A protein and the small-molecule ligand that binds it are described below.
Small molecule (SMILES): CC(=O)N[C@H]1[C@H](O[C@H]2[C@H](O)[C@@H](NC(C)=O)CO[C@@H]2CO)O[C@H](CO)[C@@H](O)[C@@H]1O

Sequence of chain 1.A:
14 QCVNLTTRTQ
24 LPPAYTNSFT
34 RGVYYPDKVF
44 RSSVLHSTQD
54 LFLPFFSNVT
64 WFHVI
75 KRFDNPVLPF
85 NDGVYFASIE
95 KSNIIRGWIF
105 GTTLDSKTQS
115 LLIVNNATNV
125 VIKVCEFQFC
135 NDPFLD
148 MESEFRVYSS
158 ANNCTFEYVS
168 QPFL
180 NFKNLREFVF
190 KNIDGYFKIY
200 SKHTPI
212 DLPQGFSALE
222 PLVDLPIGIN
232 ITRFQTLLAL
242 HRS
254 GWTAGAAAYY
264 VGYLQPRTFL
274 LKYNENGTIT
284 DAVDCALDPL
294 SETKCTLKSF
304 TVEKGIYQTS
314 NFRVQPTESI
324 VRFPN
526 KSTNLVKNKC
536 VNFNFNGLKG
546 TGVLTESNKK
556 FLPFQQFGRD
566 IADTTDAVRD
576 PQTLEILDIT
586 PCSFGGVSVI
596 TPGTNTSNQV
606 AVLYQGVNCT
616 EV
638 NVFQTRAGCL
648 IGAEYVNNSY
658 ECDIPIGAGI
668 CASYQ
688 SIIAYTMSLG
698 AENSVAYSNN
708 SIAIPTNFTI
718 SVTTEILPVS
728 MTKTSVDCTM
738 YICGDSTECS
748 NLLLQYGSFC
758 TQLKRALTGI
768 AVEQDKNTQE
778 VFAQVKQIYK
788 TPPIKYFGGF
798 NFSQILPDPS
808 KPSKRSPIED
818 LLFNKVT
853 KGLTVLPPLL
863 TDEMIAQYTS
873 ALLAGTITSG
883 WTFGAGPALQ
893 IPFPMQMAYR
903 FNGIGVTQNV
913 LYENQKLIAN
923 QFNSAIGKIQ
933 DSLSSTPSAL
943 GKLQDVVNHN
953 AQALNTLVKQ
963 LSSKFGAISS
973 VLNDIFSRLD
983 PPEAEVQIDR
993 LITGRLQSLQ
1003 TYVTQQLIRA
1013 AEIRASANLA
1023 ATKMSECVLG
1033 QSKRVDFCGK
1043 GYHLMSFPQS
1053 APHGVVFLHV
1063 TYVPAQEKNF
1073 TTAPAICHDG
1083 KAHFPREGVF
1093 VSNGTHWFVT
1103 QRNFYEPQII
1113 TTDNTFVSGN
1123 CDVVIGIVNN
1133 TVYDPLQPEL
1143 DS

Binding-site contacts:
Ligand atom C5 contacts residue ASN798 of chain 1.A at 3.6 Å.
Ligand atom O7 contacts residue ASN798 of chain 1.A at 3.9 Å.
Ligand atom O5 contacts residue SER800 of chain 1.A at 3.2 Å (h-bond).
Ligand atom O6 contacts residue GLN801 of chain 1.A at 2.8 Å (h-bond).
Ligand atom N2 contacts residue ASN798 of chain 1.A at 3.0 Å (h-bond).
Ligand atom C6 contacts residue GLN801 of chain 1.A at 3.4 Å.
Ligand atom C3 contacts residue ASN798 of chain 1.A at 3.8 Å.
Ligand atom C8 contacts residue GLN801 of chain 1.A at 4.4 Å.
Ligand atom C1 contacts residue SER800 of chain 1.A at 3.6 Å.
Ligand atom O6 contacts residue ASN798 of chain 1.A at 4.4 Å.
Ligand atom C1 contacts residue ASN798 of chain 1.A at 1.4 Å.
Ligand atom C7 contacts residue ASN798 of chain 1.A at 3.7 Å.
Ligand atom C2 contacts residue ASN798 of chain 1.A at 2.5 Å.
Ligand atom O5 contacts residue ASN798 of chain 1.A at 2.3 Å (h-bond).
Ligand atom O6 contacts residue SER800 of chain 1.A at 3.3 Å (h-bond).
Ligand atom C6 contacts residue SER800 of chain 1.A at 3.6 Å.
Ligand atom C4 contacts residue ASN798 of chain 1.A at 4.2 Å.
Ligand atom C5 contacts residue SER800 of chain 1.A at 3.3 Å.
Ligand atom C5 contacts residue GLN801 of chain 1.A at 4.2 Å.